Sequence of chain 1.D:
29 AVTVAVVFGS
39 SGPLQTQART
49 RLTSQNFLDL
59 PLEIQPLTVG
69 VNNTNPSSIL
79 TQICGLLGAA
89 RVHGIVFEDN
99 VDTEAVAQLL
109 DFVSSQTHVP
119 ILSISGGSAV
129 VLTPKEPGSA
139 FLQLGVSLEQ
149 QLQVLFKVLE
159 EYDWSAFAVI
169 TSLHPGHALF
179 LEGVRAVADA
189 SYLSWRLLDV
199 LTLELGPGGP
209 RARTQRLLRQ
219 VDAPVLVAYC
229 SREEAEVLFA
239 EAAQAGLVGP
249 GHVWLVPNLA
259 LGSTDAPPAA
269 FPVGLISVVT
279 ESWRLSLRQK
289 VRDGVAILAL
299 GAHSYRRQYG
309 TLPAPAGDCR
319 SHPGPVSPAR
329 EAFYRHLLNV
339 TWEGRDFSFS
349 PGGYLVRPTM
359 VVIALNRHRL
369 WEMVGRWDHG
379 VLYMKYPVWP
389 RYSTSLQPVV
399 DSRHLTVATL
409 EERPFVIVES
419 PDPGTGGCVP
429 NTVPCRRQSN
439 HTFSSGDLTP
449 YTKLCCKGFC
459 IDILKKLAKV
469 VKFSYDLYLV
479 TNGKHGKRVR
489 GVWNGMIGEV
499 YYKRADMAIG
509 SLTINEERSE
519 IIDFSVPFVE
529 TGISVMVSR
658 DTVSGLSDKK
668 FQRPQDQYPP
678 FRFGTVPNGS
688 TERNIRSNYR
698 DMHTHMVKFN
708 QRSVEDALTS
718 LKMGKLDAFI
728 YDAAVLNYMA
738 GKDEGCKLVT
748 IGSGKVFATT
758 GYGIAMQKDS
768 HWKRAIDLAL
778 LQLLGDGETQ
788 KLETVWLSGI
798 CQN

Binding-site contacts:
Ligand atom C6 contacts residue ARG333 of chain 1.D at 4.3 Å.
Ligand atom C2 contacts residue ASN337 of chain 1.D at 2.5 Å.
Ligand atom N2 contacts residue GLN306 of chain 1.D at 3.7 Å.
Ligand atom C8 contacts residue HIS334 of chain 1.D at 4.3 Å.
Ligand atom O4 contacts residue HIS334 of chain 1.D at 3.7 Å.
Ligand atom C7 contacts residue ASN337 of chain 1.D at 3.4 Å.
Ligand atom C3 contacts residue GLN306 of chain 1.D at 3.9 Å.
Ligand atom C4 contacts residue ASN337 of chain 1.D at 4.2 Å.
Ligand atom O4 contacts residue GLN306 of chain 1.D at 3.4 Å (h-bond).
Ligand atom C8 contacts residue ARG333 of chain 1.D at 4.4 Å.
Ligand atom O3 contacts residue GLN306 of chain 1.D at 3.4 Å (h-bond).
Ligand atom C5 contacts residue ASN337 of chain 1.D at 3.7 Å.
Ligand atom O5 contacts residue ASN337 of chain 1.D at 2.4 Å (h-bond).
Ligand atom O7 contacts residue TYR307 of chain 1.D at 4.0 Å.
Ligand atom C7 contacts residue GLN306 of chain 1.D at 3.5 Å.
Ligand atom O5 contacts residue GLN306 of chain 1.D at 3.5 Å (h-bond).
Ligand atom C1 contacts residue GLN306 of chain 1.D at 3.6 Å.
Ligand atom C1 contacts residue ASN337 of chain 1.D at 1.4 Å.
Ligand atom N2 contacts residue ASN337 of chain 1.D at 2.9 Å (h-bond).
Ligand atom C4 contacts residue GLN306 of chain 1.D at 4.2 Å.
Ligand atom C3 contacts residue HIS334 of chain 1.D at 4.4 Å.
Ligand atom C8 contacts residue ASN337 of chain 1.D at 4.5 Å.
Ligand atom C4 contacts residue HIS334 of chain 1.D at 4.4 Å.
Ligand atom C5 contacts residue GLN306 of chain 1.D at 4.4 Å.
Ligand atom C5 contacts residue HIS334 of chain 1.D at 4.5 Å.
Ligand atom O7 contacts residue ASN337 of chain 1.D at 3.6 Å.
Ligand atom O7 contacts residue GLN306 of chain 1.D at 2.9 Å (h-bond).
Ligand atom C7 contacts residue HIS334 of chain 1.D at 3.6 Å.
Ligand atom C3 contacts residue ASN337 of chain 1.D at 3.8 Å.
Ligand atom C5 contacts residue ARG333 of chain 1.D at 4.4 Å.
Ligand atom O7 contacts residue HIS334 of chain 1.D at 2.5 Å (h-bond).
Ligand atom C2 contacts residue GLN306 of chain 1.D at 3.2 Å.
Ligand atom O5 contacts residue ARG333 of chain 1.D at 4.1 Å.

This protein binds this small molecule.
Small molecule (SMILES): CC(=O)N[C@H]1[C@H](O[C@H]2[C@H](O)[C@@H](NC(C)=O)CO[C@@H]2CO)O[C@H](CO)[C@@H](O)[C@@H]1O